Sequence of chain 1.C:
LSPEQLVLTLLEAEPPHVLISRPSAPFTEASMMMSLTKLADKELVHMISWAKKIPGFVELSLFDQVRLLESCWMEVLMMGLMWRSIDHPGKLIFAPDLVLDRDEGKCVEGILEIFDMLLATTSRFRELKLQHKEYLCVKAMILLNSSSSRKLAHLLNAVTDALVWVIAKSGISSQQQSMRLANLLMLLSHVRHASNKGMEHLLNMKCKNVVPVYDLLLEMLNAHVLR

Binding-site contacts:
Ligand atom CD1 contacts residue LEU230 of chain 1.C at 3.8 Å (hydrophobic).
Ligand atom CD1 contacts residue MET234 of chain 1.C at 4.1 Å (hydrophobic).
Ligand atom CA contacts residue ILE50 of chain 1.C at 4.0 Å (hydrophobic).
Ligand atom CD contacts residue GLU233 of chain 1.C at 3.9 Å.
Ligand atom CG1 contacts residue LEU64 of chain 1.C at 4.0 Å (hydrophobic).
Ligand atom O contacts residue ILE50 of chain 1.C at 4.2 Å.
Ligand atom CD1 contacts residue ILE50 of chain 1.C at 3.4 Å (hydrophobic).
Ligand atom CB contacts residue LEU64 of chain 1.C at 4.2 Å (hydrophobic).
Ligand atom N contacts residue GLU233 of chain 1.C at 3.8 Å.
Ligand atom CG2 contacts residue VAL239 of chain 1.C at 3.8 Å (hydrophobic).
Ligand atom CD1 contacts residue VAL47 of chain 1.C at 4.2 Å (hydrophobic).
Ligand atom C contacts residue LEU230 of chain 1.C at 4.1 Å (hydrophobic).
Ligand atom OXT contacts residue LYS54 of chain 1.C at 2.7 Å (salt-bridge).
Ligand atom CA contacts residue GLU233 of chain 1.C at 3.0 Å.
Ligand atom CD2 contacts residue ILE50 of chain 1.C at 3.6 Å (hydrophobic).
Ligand atom CG contacts residue ILE50 of chain 1.C at 4.0 Å (hydrophobic).
Ligand atom C contacts residue LYS54 of chain 1.C at 4.1 Å.
Ligand atom O contacts residue LYS54 of chain 1.C at 3.8 Å.
Ligand atom O contacts residue LYS54 of chain 1.C at 3.0 Å (salt-bridge).
Ligand atom CD2 contacts residue GLN67 of chain 1.C at 3.8 Å.
Ligand atom CD1 contacts residue LEU64 of chain 1.C at 4.1 Å (hydrophobic).
Ligand atom N contacts residue ILE50 of chain 1.C at 4.0 Å.
Ligand atom CA contacts residue GLU233 of chain 1.C at 3.8 Å.
Ligand atom CB contacts residue GLU233 of chain 1.C at 3.8 Å.
Ligand atom CG2 contacts residue LEU64 of chain 1.C at 3.5 Å (hydrophobic).
Ligand atom CG2 contacts residue VAL68 of chain 1.C at 4.1 Å (hydrophobic).
Ligand atom CA contacts residue LEU230 of chain 1.C at 4.1 Å (hydrophobic).
Ligand atom C contacts residue ILE50 of chain 1.C at 4.1 Å (hydrophobic).
Ligand atom CG contacts residue MET234 of chain 1.C at 4.2 Å (hydrophobic).
Ligand atom CD2 contacts residue MET234 of chain 1.C at 3.7 Å (hydrophobic).
Ligand atom N contacts residue GLU233 of chain 1.C at 2.7 Å (salt-bridge).
Ligand atom C contacts residue LYS54 of chain 1.C at 3.6 Å.
Ligand atom CD2 contacts residue LEU71 of chain 1.C at 3.9 Å (hydrophobic).
Ligand atom CD1 contacts residue VAL68 of chain 1.C at 3.7 Å (hydrophobic).
Ligand atom CB contacts residue GLU233 of chain 1.C at 4.2 Å.
Ligand atom CB contacts residue ILE50 of chain 1.C at 4.0 Å (hydrophobic).
Ligand atom CD2 contacts residue GLU72 of chain 1.C at 3.8 Å.
Ligand atom C contacts residue GLU233 of chain 1.C at 3.3 Å.
Ligand atom CD2 contacts residue VAL68 of chain 1.C at 3.8 Å (hydrophobic).
Ligand atom N contacts residue LEU230 of chain 1.C at 4.0 Å.

The small molecule below binds the protein below.
Small molecule (SMILES): CC(C)C[C@H](NC(=O)[C@H](CCC(N)=O)NC(=O)[C@@H](NC(=O)[C@H](CC(C)C)NC(=O)[C@@H](N)CCCCN)C(C)C)C(=O)N[C@@H](CC(C)C)C(=O)N[C@H](C(=O)N[C@H](C(=O)N[C@H](C(=O)O)[C@@H](C)O)[C@@H](C)O)[C@@H](C)O